Sequence of chain 1.A:
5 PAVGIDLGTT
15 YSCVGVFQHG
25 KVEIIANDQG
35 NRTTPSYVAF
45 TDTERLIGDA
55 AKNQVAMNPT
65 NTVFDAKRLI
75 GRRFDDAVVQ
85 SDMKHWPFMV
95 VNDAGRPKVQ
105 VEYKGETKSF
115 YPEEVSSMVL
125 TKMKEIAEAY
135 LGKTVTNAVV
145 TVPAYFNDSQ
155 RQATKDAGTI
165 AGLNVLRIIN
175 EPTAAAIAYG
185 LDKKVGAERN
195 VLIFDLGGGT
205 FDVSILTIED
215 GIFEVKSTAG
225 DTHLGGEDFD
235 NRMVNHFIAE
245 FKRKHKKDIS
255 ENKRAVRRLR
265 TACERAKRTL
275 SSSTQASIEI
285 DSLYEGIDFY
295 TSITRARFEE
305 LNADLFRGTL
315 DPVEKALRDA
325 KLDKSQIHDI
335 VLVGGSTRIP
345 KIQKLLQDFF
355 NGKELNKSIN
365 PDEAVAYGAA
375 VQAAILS

Binding-site contacts:
Ligand atom C21 contacts residue ARG272 of chain 1.A at 3.6 Å.
Ligand atom C11 contacts residue SER340 of chain 1.A at 3.7 Å.
Ligand atom N25 contacts residue TYR15 of chain 1.A at 3.1 Å.
Ligand atom O12 contacts residue SER340 of chain 1.A at 3.3 Å (h-bond).
Ligand atom C15 contacts residue LYS271 of chain 1.A at 3.6 Å.
Ligand atom C4 contacts residue SER275 of chain 1.A at 3.6 Å.
Ligand atom N1 contacts residue SER275 of chain 1.A at 2.5 Å (h-bond).
Ligand atom O19 contacts residue GLY230 of chain 1.A at 3.2 Å.
Ligand atom C23 contacts residue TYR15 of chain 1.A at 3.4 Å (hydrophobic).
Ligand atom C8 contacts residue ARG272 of chain 1.A at 3.7 Å.
Ligand atom N3 contacts residue LYS271 of chain 1.A at 3.7 Å.
Ligand atom O12 contacts residue GLY339 of chain 1.A at 3.3 Å.
Ligand atom C9 contacts residue GLY339 of chain 1.A at 3.3 Å.
Ligand atom O24 contacts residue ARG272 of chain 1.A at 3.4 Å (salt-bridge).
Ligand atom N3 contacts residue GLY339 of chain 1.A at 3.6 Å.
Ligand atom N10 contacts residue ARG342 of chain 1.A at 3.2 Å.
Ligand atom C4 contacts residue ARG272 of chain 1.A at 3.8 Å.
Ligand atom O18 contacts residue LYS271 of chain 1.A at 2.3 Å (salt-bridge).
Ligand atom C22 contacts residue TYR15 of chain 1.A at 3.7 Å (hydrophobic).
Ligand atom C16 contacts residue GLY202 of chain 1.A at 3.5 Å.
Ligand atom N5 contacts residue GLY339 of chain 1.A at 3.6 Å (h-bond).
Ligand atom O19 contacts residue GLY202 of chain 1.A at 3.3 Å.
Ligand atom C6 contacts residue ARG342 of chain 1.A at 3.8 Å.
Ligand atom N1 contacts residue ARG342 of chain 1.A at 3.7 Å.
Ligand atom C8 contacts residue GLY339 of chain 1.A at 3.5 Å.
Ligand atom C14 contacts residue GLY202 of chain 1.A at 3.7 Å.
Ligand atom N7 contacts residue ARG342 of chain 1.A at 3.4 Å (salt-bridge).
Ligand atom C2 contacts residue SER275 of chain 1.A at 3.2 Å.
Ligand atom C15 contacts residue GLU268 of chain 1.A at 3.3 Å.
Ligand atom C13 contacts residue SER340 of chain 1.A at 3.8 Å.
Ligand atom C21 contacts residue ASP366 of chain 1.A at 3.4 Å.
Ligand atom O19 contacts residue LYS271 of chain 1.A at 3.3 Å (salt-bridge).
Ligand atom N7 contacts residue ARG272 of chain 1.A at 3.6 Å.
Ligand atom O18 contacts residue GLU268 of chain 1.A at 2.7 Å (salt-bridge).
Ligand atom C11 contacts residue GLY339 of chain 1.A at 3.8 Å.
Ligand atom C21 contacts residue ARG342 of chain 1.A at 3.5 Å.
Ligand atom C13 contacts residue GLY202 of chain 1.A at 3.5 Å.
Ligand atom N20 contacts residue ARG272 of chain 1.A at 3.7 Å.
Ligand atom C13 contacts residue GLY201 of chain 1.A at 3.7 Å.
Ligand atom C4 contacts residue ARG342 of chain 1.A at 3.7 Å.

This small molecule binds to this protein.
Small molecule (SMILES): CNc1nc2c(N)ncnc2n1[C@@H]1O[C@H](COCC(N)=O)[C@@H](O)[C@H]1O